Binding-site contacts:
Ligand atom CAD contacts residue HIS78 of chain 1.A at 3.9 Å.
Ligand atom CLAP contacts residue CYS58 of chain 1.A at 3.5 Å.
Ligand atom CAE contacts residue HIS177 of chain 1.A at 3.7 Å.
Ligand atom CAH contacts residue TYR64 of chain 1.A at 3.4 Å (hydrophobic).
Ligand atom CAF contacts residue HIS78 of chain 1.A at 3.5 Å.
Ligand atom CAJ contacts residue TYR61 of chain 1.A at 3.8 Å (hydrophobic).
Ligand atom OAO contacts residue MN1 of chain 1.B at 2.4 Å.
Ligand atom CAB contacts residue MN1 of chain 1.C at 3.9 Å.
Ligand atom CAA contacts residue HIS177 of chain 1.A at 3.8 Å.
Ligand atom CAL contacts residue TYR61 of chain 1.A at 3.3 Å (hydrophobic).
Ligand atom CAI contacts residue CYS69 of chain 1.A at 3.8 Å (hydrophobic).
Ligand atom CLAP contacts residue PHE176 of chain 1.A at 4.0 Å.
Ligand atom CAA contacts residue MN1 of chain 1.C at 3.9 Å.
Ligand atom OAO contacts residue MN1 of chain 1.C at 2.2 Å.
Ligand atom OAN contacts residue PHE176 of chain 1.A at 3.9 Å.
Ligand atom CAE contacts residue MN1 of chain 1.B at 2.6 Å.
Ligand atom OAO contacts residue ASP96 of chain 1.A at 3.2 Å (salt-bridge).
Ligand atom CAE contacts residue MN1 of chain 1.C at 3.2 Å.
Ligand atom CAG contacts residue TRP220 of chain 1.A at 3.5 Å (hydrophobic).
Ligand atom OAM contacts residue HIS177 of chain 1.A at 3.0 Å (h-bond).
Ligand atom OAN contacts residue HIS177 of chain 1.A at 2.9 Å (h-bond).
Ligand atom CAC contacts residue HIS78 of chain 1.A at 3.6 Å.
Ligand atom CAE contacts residue ASP107 of chain 1.A at 3.5 Å.
Ligand atom CAK contacts residue TYR61 of chain 1.A at 3.7 Å (hydrophobic).
Ligand atom CAE contacts residue HIS170 of chain 1.A at 3.9 Å.
Ligand atom OAN contacts residue MN1 of chain 1.B at 2.2 Å.
Ligand atom CLAP contacts residue TYR61 of chain 1.A at 3.8 Å.
Ligand atom OAN contacts residue HIS170 of chain 1.A at 2.9 Å (h-bond).
Ligand atom CAA contacts residue PHE176 of chain 1.A at 3.9 Å (hydrophobic).
Ligand atom CAB contacts residue ASP96 of chain 1.A at 3.4 Å.
Ligand atom OAN contacts residue ASP107 of chain 1.A at 3.4 Å (salt-bridge).
Ligand atom OAO contacts residue GLU203 of chain 1.A at 2.9 Å (salt-bridge).
Ligand atom CAG contacts residue HIS78 of chain 1.A at 3.5 Å.
Ligand atom OAO contacts residue ASP107 of chain 1.A at 3.3 Å (salt-bridge).
Ligand atom OAM contacts residue PHE176 of chain 1.A at 3.6 Å.
Ligand atom OAO contacts residue GLU234 of chain 1.A at 3.1 Å (salt-bridge).
Ligand atom CAH contacts residue TRP220 of chain 1.A at 3.4 Å (hydrophobic).
Ligand atom OAN contacts residue GLU203 of chain 1.A at 3.5 Å (salt-bridge).
Ligand atom CAE contacts residue GLU203 of chain 1.A at 3.6 Å.
Ligand atom CAI contacts residue TYR64 of chain 1.A at 3.4 Å (hydrophobic).

Sequence of chain 1.A:
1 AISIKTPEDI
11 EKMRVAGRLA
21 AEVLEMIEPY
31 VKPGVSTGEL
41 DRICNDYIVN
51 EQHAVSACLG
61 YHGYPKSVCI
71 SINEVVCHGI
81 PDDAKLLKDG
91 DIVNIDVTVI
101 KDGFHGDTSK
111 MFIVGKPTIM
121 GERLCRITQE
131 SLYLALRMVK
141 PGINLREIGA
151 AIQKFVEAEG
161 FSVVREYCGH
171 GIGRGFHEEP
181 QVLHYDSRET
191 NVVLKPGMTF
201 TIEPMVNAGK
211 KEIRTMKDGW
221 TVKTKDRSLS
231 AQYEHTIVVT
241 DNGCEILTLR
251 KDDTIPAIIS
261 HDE

This small molecule binds to this protein.
Small molecule (SMILES): O=C(O)c1ccc(Cc2ccccc2Cl)o1